Sequence of chain 1.R:
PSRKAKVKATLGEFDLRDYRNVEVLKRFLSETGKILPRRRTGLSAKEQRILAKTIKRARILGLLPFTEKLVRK

Sequence of chain 1.O:
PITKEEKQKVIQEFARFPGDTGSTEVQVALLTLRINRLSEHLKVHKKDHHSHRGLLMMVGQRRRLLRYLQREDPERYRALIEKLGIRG

Binding-site contacts:
Ligand atom N64 contacts residue MG1 of chain 1.SD at 3.8 Å.
Ligand atom C61 contacts residue ARG34 of chain 1.O at 4.1 Å.
Ligand atom C44 contacts residue MG1 of chain 1.SD at 4.4 Å.
Ligand atom O34 contacts residue LYS53 of chain 1.R at 4.4 Å.
Ligand atom O61 contacts residue ARG34 of chain 1.O at 4.4 Å.

The small molecule below binds the protein below.
Small molecule (SMILES): NC[C@@H]1O[C@H](O[C@H]2[C@@H](O)[C@H](O[C@@H]3[C@@H](O)[C@H](N)C[C@H](N)[C@H]3O[C@H]3O[C@H](CO)[C@@H](O)[C@H](O)[C@H]3N)O[C@@H]2CO)[C@H](N)[C@@H](O)[C@@H]1O